Binding-site contacts:
Ligand atom O6 contacts residue SER472 of chain 1.D at 4.4 Å.
Ligand atom C6 contacts residue GLU471 of chain 1.D at 4.3 Å.
Ligand atom O5 contacts residue SER472 of chain 1.D at 3.8 Å.
Ligand atom C6 contacts residue ALA468 of chain 1.D at 4.5 Å (hydrophobic).
Ligand atom C5 contacts residue GLU471 of chain 1.D at 4.5 Å.
Ligand atom N2 contacts residue ASN475 of chain 1.D at 2.9 Å (h-bond).
Ligand atom C5 contacts residue ASN475 of chain 1.D at 3.7 Å.
Ligand atom C2 contacts residue ASN475 of chain 1.D at 2.5 Å.
Ligand atom C1 contacts residue SER472 of chain 1.D at 4.3 Å.
Ligand atom O5 contacts residue GLU471 of chain 1.D at 3.5 Å.
Ligand atom C1 contacts residue GLU471 of chain 1.D at 3.9 Å.
Ligand atom C1 contacts residue ASN475 of chain 1.D at 1.4 Å.
Ligand atom C7 contacts residue ASN475 of chain 1.D at 3.3 Å.
Ligand atom C3 contacts residue ASN475 of chain 1.D at 3.8 Å.
Ligand atom C1 contacts residue THR477 of chain 1.D at 4.0 Å.
Ligand atom C5 contacts residue SER472 of chain 1.D at 4.5 Å.
Ligand atom O7 contacts residue ASN475 of chain 1.D at 3.5 Å (h-bond).
Ligand atom C4 contacts residue ASN475 of chain 1.D at 4.3 Å.
Ligand atom O5 contacts residue THR477 of chain 1.D at 4.4 Å.
Ligand atom C8 contacts residue ASN475 of chain 1.D at 3.3 Å.
Ligand atom C6 contacts residue SER472 of chain 1.D at 4.4 Å.
Ligand atom N2 contacts residue THR477 of chain 1.D at 4.2 Å.
Ligand atom O5 contacts residue ASN475 of chain 1.D at 2.4 Å (h-bond).

Sequence of chain 1.D:
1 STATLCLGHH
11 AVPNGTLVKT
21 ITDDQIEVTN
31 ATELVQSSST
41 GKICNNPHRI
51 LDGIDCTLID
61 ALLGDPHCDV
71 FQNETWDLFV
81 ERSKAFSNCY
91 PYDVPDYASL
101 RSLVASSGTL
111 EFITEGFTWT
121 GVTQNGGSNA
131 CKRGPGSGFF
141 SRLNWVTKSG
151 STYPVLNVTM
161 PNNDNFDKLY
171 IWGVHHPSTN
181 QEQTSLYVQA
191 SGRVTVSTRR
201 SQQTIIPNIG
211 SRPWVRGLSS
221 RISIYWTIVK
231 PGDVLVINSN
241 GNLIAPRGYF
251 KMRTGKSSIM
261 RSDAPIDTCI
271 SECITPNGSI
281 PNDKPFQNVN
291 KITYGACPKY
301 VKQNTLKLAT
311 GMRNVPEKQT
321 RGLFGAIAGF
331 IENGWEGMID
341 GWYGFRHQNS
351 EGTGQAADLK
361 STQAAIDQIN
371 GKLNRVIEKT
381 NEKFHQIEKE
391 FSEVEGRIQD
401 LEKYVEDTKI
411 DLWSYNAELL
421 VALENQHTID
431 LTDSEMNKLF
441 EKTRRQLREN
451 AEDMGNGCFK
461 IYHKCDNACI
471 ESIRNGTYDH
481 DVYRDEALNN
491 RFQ

A small-molecule ligand and the protein it binds are described below.
Small molecule (SMILES): CC(=O)N[C@@H]1[C@@H](O)[C@H](O)[C@@H](CO)O[C@H]1O